Sequence of chain 3.B:
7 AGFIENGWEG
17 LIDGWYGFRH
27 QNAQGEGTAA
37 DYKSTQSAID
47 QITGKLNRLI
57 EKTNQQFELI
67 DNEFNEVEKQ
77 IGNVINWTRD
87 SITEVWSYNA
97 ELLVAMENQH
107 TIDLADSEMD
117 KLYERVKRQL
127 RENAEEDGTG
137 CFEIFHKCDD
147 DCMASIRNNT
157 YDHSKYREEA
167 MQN

Binding-site contacts:
Ligand atom C7 contacts residue GLU72 of chain 3.B at 4.0 Å.
Ligand atom C7 contacts residue ASN79 of chain 3.B at 3.4 Å.
Ligand atom C3 contacts residue ASN82 of chain 3.B at 3.8 Å.
Ligand atom O7 contacts residue GLU72 of chain 3.B at 4.4 Å.
Ligand atom C4 contacts residue ASN82 of chain 3.B at 4.2 Å.
Ligand atom N2 contacts residue ASN82 of chain 3.B at 2.9 Å (h-bond).
Ligand atom O7 contacts residue LYS75 of chain 3.B at 2.5 Å (salt-bridge).
Ligand atom C7 contacts residue LYS75 of chain 3.B at 3.3 Å.
Ligand atom C7 contacts residue ASN82 of chain 3.B at 3.7 Å.
Ligand atom C8 contacts residue GLY78 of chain 3.B at 3.5 Å.
Ligand atom O5 contacts residue ASN82 of chain 3.B at 2.3 Å (h-bond).
Ligand atom O3 contacts residue GLU72 of chain 3.B at 4.2 Å.
Ligand atom N2 contacts residue GLY78 of chain 3.B at 4.4 Å.
Ligand atom C8 contacts residue LYS75 of chain 3.B at 3.6 Å.
Ligand atom O7 contacts residue ASN82 of chain 3.B at 4.1 Å.
Ligand atom C5 contacts residue ASN82 of chain 3.B at 3.6 Å.
Ligand atom C2 contacts residue ASN82 of chain 3.B at 2.5 Å.
Ligand atom C8 contacts residue GLU72 of chain 3.B at 3.7 Å.
Ligand atom C1 contacts residue ASN82 of chain 3.B at 1.4 Å.
Ligand atom C7 contacts residue GLY78 of chain 3.B at 4.4 Å.
Ligand atom O7 contacts residue ASN79 of chain 3.B at 3.1 Å (h-bond).
Ligand atom C8 contacts residue ASN79 of chain 3.B at 3.3 Å.
Ligand atom N2 contacts residue ASN79 of chain 3.B at 4.4 Å.

This small molecule binds to this protein.
Small molecule (SMILES): CC(=O)N[C@@H]1[C@@H](O)[C@H](O)[C@@H](CO)O[C@H]1O